Sequence of chain 1.B:
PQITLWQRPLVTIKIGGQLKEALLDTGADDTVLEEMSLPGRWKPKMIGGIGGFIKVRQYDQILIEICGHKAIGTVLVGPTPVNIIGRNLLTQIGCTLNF

Binding-site contacts:
Ligand atom C16 contacts residue GLY27 of chain 1.B at 3.3 Å.
Ligand atom O5 contacts residue VAL82 of chain 1.B at 3.4 Å.
Ligand atom C9 contacts residue ILE84 of chain 1.B at 3.6 Å (hydrophobic).
Ligand atom C11 contacts residue ASP25 of chain 1.B at 3.4 Å.
Ligand atom C10 contacts residue ASP25 of chain 1.B at 3.5 Å.
Ligand atom O4 contacts residue ALA28 of chain 1.B at 3.5 Å.
Ligand atom C10 contacts residue ASP25 of chain 1.A at 3.6 Å.
Ligand atom C6 contacts residue ALA28 of chain 1.A at 3.9 Å (hydrophobic).
Ligand atom C1 contacts residue GLY49 of chain 1.A at 3.6 Å.
Ligand atom O5 contacts residue PRO81 of chain 1.B at 3.5 Å.
Ligand atom N4 contacts residue GLY27 of chain 1.B at 3.4 Å (h-bond).
Ligand atom C23 contacts residue GLY48 of chain 1.B at 3.7 Å.
Ligand atom C22 contacts residue GLY48 of chain 1.B at 3.5 Å.
Ligand atom O4 contacts residue ASP29 of chain 1.B at 2.8 Å (salt-bridge).
Ligand atom C34 contacts residue PHE53 of chain 1.A at 3.7 Å (hydrophobic).
Ligand atom C11 contacts residue ASP25 of chain 1.A at 3.5 Å.
Ligand atom O2 contacts residue GLY27 of chain 1.B at 3.6 Å.
Ligand atom C27 contacts residue PRO81 of chain 1.B at 3.8 Å (hydrophobic).
Ligand atom C18 contacts residue ARG8 of chain 1.A at 3.6 Å.
Ligand atom C7 contacts residue GLY48 of chain 1.A at 3.2 Å.
Ligand atom O3 contacts residue GLY49 of chain 1.B at 3.5 Å.
Ligand atom C24 contacts residue ASP30 of chain 1.B at 3.8 Å.
Ligand atom C19 contacts residue VAL82 of chain 1.A at 3.6 Å (hydrophobic).
Ligand atom C1 contacts residue GLY48 of chain 1.A at 3.8 Å.
Ligand atom O4 contacts residue GLY27 of chain 1.B at 3.6 Å.
Ligand atom C29 contacts residue ALA28 of chain 1.B at 3.4 Å (hydrophobic).
Ligand atom C17 contacts residue VAL82 of chain 1.A at 3.8 Å (hydrophobic).
Ligand atom C23 contacts residue ASP29 of chain 1.B at 3.6 Å.
Ligand atom O2 contacts residue ASP25 of chain 1.A at 3.0 Å (salt-bridge).
Ligand atom C19 contacts residue PRO81 of chain 1.A at 3.8 Å (hydrophobic).
Ligand atom C8 contacts residue ASP25 of chain 1.B at 3.2 Å.
Ligand atom C31 contacts residue PRO81 of chain 1.B at 3.7 Å (hydrophobic).
Ligand atom C35 contacts residue GLY48 of chain 1.A at 3.9 Å.
Ligand atom C7 contacts residue ILE47 of chain 1.A at 3.8 Å (hydrophobic).
Ligand atom O2 contacts residue ASP25 of chain 1.B at 2.6 Å (salt-bridge).
Ligand atom C13 contacts residue GLY27 of chain 1.B at 3.4 Å.
Ligand atom C12 contacts residue ASP25 of chain 1.A at 3.4 Å.
Ligand atom C10 contacts residue GLY27 of chain 1.A at 3.7 Å.
Ligand atom C17 contacts residue ARG8 of chain 1.A at 3.5 Å.
Ligand atom C18 contacts residue VAL82 of chain 1.A at 3.4 Å (hydrophobic).

Sequence of chain 1.A:
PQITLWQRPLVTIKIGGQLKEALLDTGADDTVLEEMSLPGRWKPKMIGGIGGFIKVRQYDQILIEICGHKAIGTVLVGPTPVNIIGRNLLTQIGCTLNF

A small-molecule ligand and the protein it binds are described below.
Small molecule (SMILES): C[C@H]1CC[C@@H](O)[C@H]1NC(=O)[C@H](Cc1ccccc1)C[C@H](O)CN1CCN(C(=O)CCc2cccnc2)C[C@H]1C(=O)NC(C)(C)C